Sequence of chain 4.A:
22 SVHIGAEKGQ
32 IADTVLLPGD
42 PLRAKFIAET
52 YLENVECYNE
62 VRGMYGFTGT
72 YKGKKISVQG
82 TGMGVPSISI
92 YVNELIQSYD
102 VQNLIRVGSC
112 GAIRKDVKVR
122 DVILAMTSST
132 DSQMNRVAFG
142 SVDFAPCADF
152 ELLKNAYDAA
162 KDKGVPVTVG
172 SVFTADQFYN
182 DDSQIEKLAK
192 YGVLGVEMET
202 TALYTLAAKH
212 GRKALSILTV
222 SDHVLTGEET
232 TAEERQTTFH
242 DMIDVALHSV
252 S

A small-molecule ligand and the protein it binds are described below.
Small molecule (SMILES): O=c1[nH]cnc2nc[nH]c12

Binding-site contacts:
Ligand atom N7 contacts residue PHE179 of chain 4.A at 3.9 Å.
Ligand atom N9 contacts residue PHE179 of chain 4.A at 4.2 Å.
Ligand atom C2 contacts residue GLU198 of chain 4.A at 4.2 Å.
Ligand atom C2 contacts residue PHE179 of chain 4.A at 3.7 Å (hydrophobic).
Ligand atom C8 contacts residue GOL1 of chain 4.I at 3.5 Å.
Ligand atom N7 contacts residue ASP223 of chain 4.A at 4.4 Å.
Ligand atom C4 contacts residue PHE179 of chain 4.A at 3.7 Å (hydrophobic).
Ligand atom C2 contacts residue ALA176 of chain 4.A at 4.3 Å (hydrophobic).
Ligand atom C5 contacts residue VAL197 of chain 4.A at 3.9 Å (hydrophobic).
Ligand atom C4 contacts residue GOL1 of chain 4.I at 3.2 Å.
Ligand atom C8 contacts residue PHE179 of chain 4.A at 4.2 Å (hydrophobic).
Ligand atom N9 contacts residue VAL197 of chain 4.A at 3.4 Å (h-bond).
Ligand atom O6 contacts residue VAL225 of chain 4.A at 4.3 Å.
Ligand atom C4 contacts residue GLY112 of chain 4.A at 4.4 Å.
Ligand atom C8 contacts residue CYS111 of chain 4.A at 3.9 Å (hydrophobic).
Ligand atom C2 contacts residue VAL197 of chain 4.A at 3.6 Å (hydrophobic).
Ligand atom N7 contacts residue GLY112 of chain 4.A at 3.9 Å.
Ligand atom C6 contacts residue PHE179 of chain 4.A at 3.7 Å (hydrophobic).
Ligand atom N3 contacts residue GOL1 of chain 4.I at 3.4 Å (h-bond).
Ligand atom N3 contacts residue MET199 of chain 4.A at 3.6 Å.
Ligand atom N3 contacts residue PHE179 of chain 4.A at 3.9 Å.
Ligand atom C5 contacts residue PHE179 of chain 4.A at 3.5 Å (hydrophobic).
Ligand atom N3 contacts residue GLU198 of chain 4.A at 3.7 Å.
Ligand atom N7 contacts residue VAL197 of chain 4.A at 4.2 Å.
Ligand atom C6 contacts residue VAL197 of chain 4.A at 3.9 Å (hydrophobic).
Ligand atom N9 contacts residue CYS111 of chain 4.A at 4.1 Å.
Ligand atom N9 contacts residue GLY112 of chain 4.A at 3.7 Å.
Ligand atom N1 contacts residue PHE179 of chain 4.A at 3.6 Å.
Ligand atom N3 contacts residue VAL197 of chain 4.A at 3.6 Å (h-bond).
Ligand atom N9 contacts residue GOL1 of chain 4.I at 2.4 Å (h-bond).
Ligand atom C8 contacts residue SER222 of chain 4.A at 4.0 Å.
Ligand atom C4 contacts residue GLU198 of chain 4.A at 4.3 Å.
Ligand atom N1 contacts residue VAL197 of chain 4.A at 3.6 Å.
Ligand atom C4 contacts residue VAL197 of chain 4.A at 3.4 Å (hydrophobic).
Ligand atom N7 contacts residue VAL225 of chain 4.A at 4.3 Å.
Ligand atom O6 contacts residue PHE179 of chain 4.A at 3.9 Å.
Ligand atom O6 contacts residue VAL197 of chain 4.A at 3.9 Å.
Ligand atom C8 contacts residue GLY112 of chain 4.A at 3.3 Å.
Ligand atom C2 contacts residue MET199 of chain 4.A at 3.4 Å (hydrophobic).
Ligand atom C8 contacts residue VAL197 of chain 4.A at 4.0 Å (hydrophobic).